This small molecule binds to this protein.
Small molecule (SMILES): CC(=O)N[C@H]1[C@H](O[C@H]2[C@H](O)[C@@H](NC(C)=O)CO[C@@H]2CO)O[C@H](CO)[C@@H](O)[C@@H]1O

Sequence of chain 3.A:
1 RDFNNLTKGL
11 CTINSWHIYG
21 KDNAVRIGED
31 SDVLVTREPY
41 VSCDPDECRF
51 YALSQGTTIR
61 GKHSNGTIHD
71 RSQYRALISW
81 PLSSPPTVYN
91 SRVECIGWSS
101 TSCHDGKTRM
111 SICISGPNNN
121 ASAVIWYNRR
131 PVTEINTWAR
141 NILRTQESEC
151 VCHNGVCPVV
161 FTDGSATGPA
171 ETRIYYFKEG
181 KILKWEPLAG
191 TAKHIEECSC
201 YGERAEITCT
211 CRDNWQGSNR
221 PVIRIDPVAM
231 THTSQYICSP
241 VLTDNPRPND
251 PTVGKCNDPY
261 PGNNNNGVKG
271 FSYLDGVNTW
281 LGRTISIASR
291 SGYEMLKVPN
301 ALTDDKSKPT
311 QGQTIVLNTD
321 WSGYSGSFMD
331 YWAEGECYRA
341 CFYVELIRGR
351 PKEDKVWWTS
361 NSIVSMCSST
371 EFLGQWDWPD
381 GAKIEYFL

Binding-site contacts:
Ligand atom C5 contacts residue ASN154 of chain 3.A at 3.4 Å.
Ligand atom C3 contacts residue PHE3 of chain 3.A at 4.4 Å (hydrophobic).
Ligand atom C4 contacts residue ASN5 of chain 3.A at 4.2 Å.
Ligand atom N2 contacts residue ASP2 of chain 3.A at 3.7 Å.
Ligand atom C3 contacts residue ASN5 of chain 3.A at 3.8 Å.
Ligand atom N2 contacts residue ASN5 of chain 3.A at 2.8 Å (h-bond).
Ligand atom O5 contacts residue ASN5 of chain 3.A at 2.4 Å (h-bond).
Ligand atom C5 contacts residue ASN5 of chain 3.A at 3.6 Å.
Ligand atom C4 contacts residue ASN154 of chain 3.A at 4.4 Å.
Ligand atom O7 contacts residue ASP2 of chain 3.A at 4.5 Å.
Ligand atom C1 contacts residue PHE3 of chain 3.A at 3.8 Å (hydrophobic).
Ligand atom N2 contacts residue PHE3 of chain 3.A at 2.8 Å (h-bond).
Ligand atom C1 contacts residue ASN154 of chain 3.A at 4.0 Å.
Ligand atom O4 contacts residue ASN154 of chain 3.A at 4.4 Å.
Ligand atom C7 contacts residue ASN5 of chain 3.A at 3.7 Å.
Ligand atom C6 contacts residue ASN154 of chain 3.A at 3.9 Å.
Ligand atom C2 contacts residue PHE3 of chain 3.A at 3.8 Å (hydrophobic).
Ligand atom C7 contacts residue PHE3 of chain 3.A at 3.6 Å (hydrophobic).
Ligand atom C2 contacts residue ASN5 of chain 3.A at 2.5 Å.
Ligand atom O5 contacts residue ASN154 of chain 3.A at 3.8 Å.
Ligand atom C1 contacts residue ASN5 of chain 3.A at 1.4 Å.
Ligand atom O3 contacts residue ASP2 of chain 3.A at 3.2 Å.
Ligand atom C7 contacts residue ASP2 of chain 3.A at 3.8 Å.
Ligand atom C3 contacts residue ASP2 of chain 3.A at 4.2 Å.
Ligand atom O6 contacts residue ASP2 of chain 3.A at 2.8 Å (salt-bridge).
Ligand atom C6 contacts residue ASP2 of chain 3.A at 3.4 Å.
Ligand atom C8 contacts residue PHE3 of chain 3.A at 3.4 Å (hydrophobic).
Ligand atom C8 contacts residue ASP2 of chain 3.A at 3.7 Å.
Ligand atom O7 contacts residue ASN154 of chain 3.A at 4.4 Å.
Ligand atom O7 contacts residue ASN5 of chain 3.A at 4.2 Å.
Ligand atom O5 contacts residue ASP2 of chain 3.A at 3.6 Å (salt-bridge).
Ligand atom C5 contacts residue ASP2 of chain 3.A at 4.2 Å.